The protein below binds the small molecule below.
Small molecule (SMILES): CC(=O)N[C@@H]1[C@@H](O)[C@H](O)[C@@H](CO)O[C@H]1O

Binding-site contacts:
Ligand atom N2 contacts residue ASN17 of chain 1.B at 2.9 Å (h-bond).
Ligand atom C1 contacts residue ASN17 of chain 1.B at 1.4 Å.
Ligand atom C5 contacts residue ASN17 of chain 1.B at 3.7 Å.
Ligand atom O6 contacts residue CYS136 of chain 1.B at 3.5 Å (h-bond).
Ligand atom O7 contacts residue ASN17 of chain 1.B at 3.7 Å.
Ligand atom O6 contacts residue ASN137 of chain 1.B at 2.8 Å (h-bond).
Ligand atom C7 contacts residue ASN17 of chain 1.B at 3.5 Å.
Ligand atom C6 contacts residue ASN137 of chain 1.B at 4.0 Å.
Ligand atom C3 contacts residue ASN17 of chain 1.B at 3.8 Å.
Ligand atom C2 contacts residue ASN17 of chain 1.B at 2.5 Å.
Ligand atom C1 contacts residue ASN137 of chain 1.B at 4.2 Å.
Ligand atom C4 contacts residue ASN17 of chain 1.B at 4.3 Å.
Ligand atom O6 contacts residue CYS15 of chain 1.B at 2.7 Å (h-bond).
Ligand atom O5 contacts residue ASN137 of chain 1.B at 3.4 Å (h-bond).
Ligand atom O5 contacts residue ASN17 of chain 1.B at 2.4 Å (h-bond).
Ligand atom C5 contacts residue ASN137 of chain 1.B at 4.3 Å.
Ligand atom C5 contacts residue CYS15 of chain 1.B at 4.3 Å (hydrophobic).
Ligand atom C6 contacts residue CYS15 of chain 1.B at 3.3 Å (hydrophobic).
Ligand atom C6 contacts residue CYS136 of chain 1.B at 4.5 Å (hydrophobic).

Sequence of chain 1.B:
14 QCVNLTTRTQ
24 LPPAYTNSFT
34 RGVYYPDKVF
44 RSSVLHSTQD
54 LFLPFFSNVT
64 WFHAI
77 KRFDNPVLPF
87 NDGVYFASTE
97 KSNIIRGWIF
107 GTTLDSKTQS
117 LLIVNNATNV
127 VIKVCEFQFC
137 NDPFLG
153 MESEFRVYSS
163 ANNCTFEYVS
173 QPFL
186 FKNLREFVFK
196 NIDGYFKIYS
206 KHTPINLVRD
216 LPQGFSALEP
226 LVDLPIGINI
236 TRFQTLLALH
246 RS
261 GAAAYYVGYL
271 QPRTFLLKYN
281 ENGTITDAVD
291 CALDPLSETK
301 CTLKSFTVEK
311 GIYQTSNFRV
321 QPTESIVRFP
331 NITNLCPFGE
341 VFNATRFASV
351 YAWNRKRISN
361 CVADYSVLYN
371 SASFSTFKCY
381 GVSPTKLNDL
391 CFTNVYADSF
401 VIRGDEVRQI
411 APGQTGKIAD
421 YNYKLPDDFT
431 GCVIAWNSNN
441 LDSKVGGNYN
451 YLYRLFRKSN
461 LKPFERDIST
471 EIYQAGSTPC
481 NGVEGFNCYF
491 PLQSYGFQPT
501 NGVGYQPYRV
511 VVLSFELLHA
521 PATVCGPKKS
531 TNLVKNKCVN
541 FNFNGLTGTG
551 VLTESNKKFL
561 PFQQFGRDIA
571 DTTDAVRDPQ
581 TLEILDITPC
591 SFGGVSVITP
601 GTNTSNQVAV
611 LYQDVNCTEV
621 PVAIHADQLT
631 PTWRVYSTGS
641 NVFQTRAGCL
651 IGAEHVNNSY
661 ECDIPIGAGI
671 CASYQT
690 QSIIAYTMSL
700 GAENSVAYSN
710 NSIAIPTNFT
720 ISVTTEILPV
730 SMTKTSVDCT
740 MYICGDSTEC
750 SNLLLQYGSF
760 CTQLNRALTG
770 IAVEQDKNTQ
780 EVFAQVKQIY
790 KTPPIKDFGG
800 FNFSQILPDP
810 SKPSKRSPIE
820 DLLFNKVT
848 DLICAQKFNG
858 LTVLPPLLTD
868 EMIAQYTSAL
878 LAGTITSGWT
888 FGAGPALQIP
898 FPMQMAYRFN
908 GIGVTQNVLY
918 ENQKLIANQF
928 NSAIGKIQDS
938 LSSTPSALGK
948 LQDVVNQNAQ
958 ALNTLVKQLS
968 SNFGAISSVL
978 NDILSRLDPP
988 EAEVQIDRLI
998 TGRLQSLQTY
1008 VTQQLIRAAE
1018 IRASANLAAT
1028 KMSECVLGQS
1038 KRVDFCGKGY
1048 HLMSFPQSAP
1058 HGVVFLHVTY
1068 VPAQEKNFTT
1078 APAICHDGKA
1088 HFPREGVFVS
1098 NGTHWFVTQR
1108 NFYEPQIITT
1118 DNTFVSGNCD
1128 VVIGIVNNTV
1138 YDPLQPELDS